Sequence of chain 1.D:
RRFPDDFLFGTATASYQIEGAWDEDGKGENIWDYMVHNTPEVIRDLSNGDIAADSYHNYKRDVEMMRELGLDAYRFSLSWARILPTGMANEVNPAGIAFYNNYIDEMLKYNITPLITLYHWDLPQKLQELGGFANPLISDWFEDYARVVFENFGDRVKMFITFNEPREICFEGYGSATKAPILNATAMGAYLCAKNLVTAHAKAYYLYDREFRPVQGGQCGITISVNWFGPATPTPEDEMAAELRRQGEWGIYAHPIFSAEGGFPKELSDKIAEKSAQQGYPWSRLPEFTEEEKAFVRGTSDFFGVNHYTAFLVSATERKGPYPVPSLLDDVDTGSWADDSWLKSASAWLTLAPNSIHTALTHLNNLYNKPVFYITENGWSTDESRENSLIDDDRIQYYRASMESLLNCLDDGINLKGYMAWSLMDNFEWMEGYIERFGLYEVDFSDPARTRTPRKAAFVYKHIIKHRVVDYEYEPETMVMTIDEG

Binding-site contacts:
Ligand atom O7 contacts residue PRO326 of chain 1.D at 3.6 Å.
Ligand atom O6 contacts residue PRO326 of chain 1.D at 4.5 Å.
Ligand atom C7 contacts residue ASN186 of chain 1.D at 3.4 Å.
Ligand atom O7 contacts residue ASN186 of chain 1.D at 3.8 Å.
Ligand atom O7 contacts residue VAL327 of chain 1.D at 4.1 Å.
Ligand atom C7 contacts residue ALA179 of chain 1.D at 4.5 Å (hydrophobic).
Ligand atom O5 contacts residue ASN186 of chain 1.D at 2.4 Å (h-bond).
Ligand atom C8 contacts residue VAL327 of chain 1.D at 3.6 Å (hydrophobic).
Ligand atom C4 contacts residue ASN186 of chain 1.D at 4.3 Å.
Ligand atom O6 contacts residue THR188 of chain 1.D at 4.0 Å.
Ligand atom C6 contacts residue THR188 of chain 1.D at 4.3 Å.
Ligand atom C6 contacts residue PRO326 of chain 1.D at 3.9 Å (hydrophobic).
Ligand atom C1 contacts residue ASN186 of chain 1.D at 1.4 Å.
Ligand atom C8 contacts residue ASN186 of chain 1.D at 4.5 Å.
Ligand atom C2 contacts residue ASN186 of chain 1.D at 2.4 Å.
Ligand atom C3 contacts residue ASN186 of chain 1.D at 3.8 Å.
Ligand atom O7 contacts residue ALA179 of chain 1.D at 4.0 Å.
Ligand atom O5 contacts residue THR188 of chain 1.D at 4.0 Å.
Ligand atom C5 contacts residue ASN186 of chain 1.D at 3.6 Å.
Ligand atom N2 contacts residue ASN186 of chain 1.D at 2.8 Å (h-bond).

The small molecule below binds the protein below.
Small molecule (SMILES): CC(=O)N[C@H]1[C@H](O[C@H]2[C@H](O)[C@@H](NC(C)=O)CO[C@@H]2CO)O[C@H](CO)[C@@H](O)[C@@H]1O